Sequence of chain 1.B:
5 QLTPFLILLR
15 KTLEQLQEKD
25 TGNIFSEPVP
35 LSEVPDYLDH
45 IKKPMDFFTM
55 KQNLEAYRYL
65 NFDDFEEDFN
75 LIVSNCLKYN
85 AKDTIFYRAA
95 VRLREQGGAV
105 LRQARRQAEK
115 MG

This small molecule binds to this protein.
Small molecule (SMILES): Cc1nc(C)c(C(=O)Nc2nc(CN3C[C@H](C)C[C@H](C)C3)cs2)o1

Binding-site contacts:
Ligand atom CAP contacts residue VAL38 of chain 1.B at 4.2 Å (hydrophobic).
Ligand atom CAB contacts residue ASN84 of chain 1.B at 3.6 Å.
Ligand atom CAS contacts residue VAL33 of chain 1.B at 3.8 Å (hydrophobic).
Ligand atom NAL contacts residue PRO34 of chain 1.B at 4.0 Å.
Ligand atom CAU contacts residue VAL33 of chain 1.B at 3.9 Å (hydrophobic).
Ligand atom CAA contacts residue PHE29 of chain 1.B at 3.6 Å (hydrophobic).
Ligand atom CAT contacts residue PRO34 of chain 1.B at 3.7 Å (hydrophobic).
Ligand atom NAK contacts residue VAL33 of chain 1.B at 3.6 Å.
Ligand atom CAU contacts residue PHE90 of chain 1.B at 3.8 Å (hydrophobic).
Ligand atom CAQ contacts residue PHE90 of chain 1.B at 4.0 Å (hydrophobic).
Ligand atom SAO contacts residue PHE90 of chain 1.B at 4.1 Å.
Ligand atom CAV contacts residue GLY26 of chain 1.B at 4.0 Å.
Ligand atom CAG contacts residue GLY26 of chain 1.B at 3.6 Å.
Ligand atom CAV contacts residue ILE28 of chain 1.B at 3.9 Å (hydrophobic).
Ligand atom OAN contacts residue PHE90 of chain 1.B at 3.6 Å.
Ligand atom CAT contacts residue PHE90 of chain 1.B at 3.7 Å (hydrophobic).
Ligand atom CAQ contacts residue VAL33 of chain 1.B at 3.5 Å (hydrophobic).
Ligand atom OAN contacts residue ILE28 of chain 1.B at 4.1 Å.
Ligand atom NAM contacts residue PHE90 of chain 1.B at 3.5 Å.
Ligand atom CAS contacts residue PHE90 of chain 1.B at 4.1 Å (hydrophobic).
Ligand atom NAK contacts residue ASN84 of chain 1.B at 3.5 Å (h-bond).
Ligand atom NAM contacts residue PRO34 of chain 1.B at 3.8 Å.
Ligand atom OAE contacts residue VAL38 of chain 1.B at 3.3 Å.
Ligand atom CAR contacts residue PRO34 of chain 1.B at 4.1 Å (hydrophobic).
Ligand atom OAE contacts residue PHE90 of chain 1.B at 3.5 Å.
Ligand atom CAA contacts residue CYS80 of chain 1.B at 3.6 Å (hydrophobic).
Ligand atom CAB contacts residue VAL33 of chain 1.B at 4.0 Å (hydrophobic).
Ligand atom CAA contacts residue ILE28 of chain 1.B at 3.7 Å (hydrophobic).
Ligand atom CAP contacts residue VAL33 of chain 1.B at 4.0 Å (hydrophobic).
Ligand atom CAW contacts residue ASN27 of chain 1.B at 3.9 Å.
Ligand atom CAB contacts residue TYR83 of chain 1.B at 3.7 Å (hydrophobic).
Ligand atom CAP contacts residue PHE90 of chain 1.B at 3.4 Å (hydrophobic).
Ligand atom CAS contacts residue ASN84 of chain 1.B at 4.0 Å.
Ligand atom CAW contacts residue GLY26 of chain 1.B at 4.1 Å.
Ligand atom CAB contacts residue VAL38 of chain 1.B at 4.2 Å (hydrophobic).
Ligand atom CAF contacts residue PRO34 of chain 1.B at 4.1 Å (hydrophobic).
Ligand atom OAN contacts residue VAL33 of chain 1.B at 3.7 Å.
Ligand atom CAA contacts residue VAL33 of chain 1.B at 4.0 Å (hydrophobic).
Ligand atom CAC contacts residue ILE28 of chain 1.B at 3.6 Å (hydrophobic).
Ligand atom SAO contacts residue PRO34 of chain 1.B at 3.9 Å.